Binding-site contacts:
Ligand atom O5 contacts residue ASN47 of chain 1.A at 2.4 Å (h-bond).
Ligand atom C2 contacts residue GLU46 of chain 1.A at 4.2 Å.
Ligand atom O7 contacts residue ASN47 of chain 1.A at 3.2 Å (h-bond).
Ligand atom N2 contacts residue GLU46 of chain 1.A at 3.5 Å (salt-bridge).
Ligand atom C7 contacts residue GLU46 of chain 1.A at 3.6 Å.
Ligand atom C5 contacts residue ASN47 of chain 1.A at 3.7 Å.
Ligand atom O6 contacts residue ASN47 of chain 1.A at 4.4 Å.
Ligand atom N2 contacts residue ASN47 of chain 1.A at 2.7 Å (h-bond).
Ligand atom O5 contacts residue GLU46 of chain 1.A at 4.5 Å.
Ligand atom C4 contacts residue ASN47 of chain 1.A at 4.2 Å.
Ligand atom C7 contacts residue ASN47 of chain 1.A at 3.1 Å.
Ligand atom C1 contacts residue GLU46 of chain 1.A at 3.5 Å.
Ligand atom C8 contacts residue GLU46 of chain 1.A at 3.7 Å.
Ligand atom C8 contacts residue ASN47 of chain 1.A at 4.2 Å.
Ligand atom C1 contacts residue ASN47 of chain 1.A at 1.4 Å.
Ligand atom O7 contacts residue GLU46 of chain 1.A at 4.4 Å.
Ligand atom C2 contacts residue ASN47 of chain 1.A at 2.4 Å.
Ligand atom C3 contacts residue ASN47 of chain 1.A at 3.7 Å.

Sequence of chain 1.A:
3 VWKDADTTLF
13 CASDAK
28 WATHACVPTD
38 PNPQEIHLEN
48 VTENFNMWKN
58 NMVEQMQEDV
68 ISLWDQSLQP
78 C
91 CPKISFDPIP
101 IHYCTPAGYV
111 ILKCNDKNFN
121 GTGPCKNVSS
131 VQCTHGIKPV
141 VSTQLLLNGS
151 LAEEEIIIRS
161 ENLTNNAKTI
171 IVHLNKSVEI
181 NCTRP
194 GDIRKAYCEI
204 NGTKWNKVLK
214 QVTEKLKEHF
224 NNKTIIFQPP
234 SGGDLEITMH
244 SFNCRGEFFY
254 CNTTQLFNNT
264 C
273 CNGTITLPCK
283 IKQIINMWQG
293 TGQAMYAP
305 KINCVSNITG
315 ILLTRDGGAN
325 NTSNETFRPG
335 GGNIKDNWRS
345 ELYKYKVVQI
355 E

This protein binds this small molecule.
Small molecule (SMILES): CC(=O)N[C@@H]1[C@@H](O)[C@H](O)[C@@H](CO)O[C@H]1O